Binding-site contacts:
Ligand atom C7 contacts residue VAL226 of chain 1.W at 4.1 Å (hydrophobic).
Ligand atom O7 contacts residue ALA203 of chain 1.W at 4.1 Å.
Ligand atom C5 contacts residue ASN108 of chain 1.W at 4.2 Å.
Ligand atom C8 contacts residue VAL226 of chain 1.W at 3.6 Å (hydrophobic).
Ligand atom C7 contacts residue SER217 of chain 1.W at 3.7 Å.
Ligand atom C1 contacts residue ASN108 of chain 1.W at 4.2 Å.
Ligand atom C2 contacts residue ASN215 of chain 1.W at 2.5 Å.
Ligand atom O6 contacts residue LYS190 of chain 1.W at 3.9 Å.
Ligand atom C7 contacts residue CYS216 of chain 1.W at 3.8 Å (hydrophobic).
Ligand atom C3 contacts residue ASN215 of chain 1.W at 3.7 Å.
Ligand atom C4 contacts residue ASN215 of chain 1.W at 4.2 Å.
Ligand atom C7 contacts residue ASN215 of chain 1.W at 4.1 Å.
Ligand atom O6 contacts residue ASN108 of chain 1.W at 3.9 Å.
Ligand atom N2 contacts residue VAL226 of chain 1.W at 3.7 Å.
Ligand atom C8 contacts residue CYS216 of chain 1.W at 4.3 Å (hydrophobic).
Ligand atom O5 contacts residue ASN108 of chain 1.W at 4.0 Å.
Ligand atom O7 contacts residue SER217 of chain 1.W at 3.1 Å.
Ligand atom O6 contacts residue MET110 of chain 1.W at 4.0 Å.
Ligand atom C5 contacts residue ASN215 of chain 1.W at 3.6 Å.
Ligand atom C8 contacts residue SER217 of chain 1.W at 3.8 Å.
Ligand atom O5 contacts residue ASN215 of chain 1.W at 2.3 Å (h-bond).
Ligand atom N2 contacts residue ASN215 of chain 1.W at 2.8 Å (h-bond).
Ligand atom C1 contacts residue ASN215 of chain 1.W at 1.4 Å.
Ligand atom N2 contacts residue CYS216 of chain 1.W at 3.8 Å.
Ligand atom O5 contacts residue LYS190 of chain 1.W at 4.1 Å.
Ligand atom C2 contacts residue CYS216 of chain 1.W at 4.0 Å (hydrophobic).
Ligand atom O7 contacts residue CYS216 of chain 1.W at 3.6 Å.

This small molecule binds to this protein.
Small molecule (SMILES): CC(=O)N[C@H]1[C@H](O[C@H]2[C@H](O)[C@@H](NC(C)=O)CO[C@@H]2CO)O[C@H](CO)[C@@H](O)[C@@H]1O

Sequence of chain 1.W:
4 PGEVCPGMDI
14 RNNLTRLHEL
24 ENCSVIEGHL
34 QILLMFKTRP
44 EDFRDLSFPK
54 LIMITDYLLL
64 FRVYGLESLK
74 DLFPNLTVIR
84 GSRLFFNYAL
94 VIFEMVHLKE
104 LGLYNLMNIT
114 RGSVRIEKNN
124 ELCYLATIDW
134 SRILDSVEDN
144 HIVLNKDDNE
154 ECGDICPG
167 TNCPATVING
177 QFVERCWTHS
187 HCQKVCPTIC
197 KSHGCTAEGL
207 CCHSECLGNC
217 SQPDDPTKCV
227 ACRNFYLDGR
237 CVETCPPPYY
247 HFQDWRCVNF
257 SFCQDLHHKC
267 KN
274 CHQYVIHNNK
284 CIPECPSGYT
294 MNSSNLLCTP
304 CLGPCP